Sequence of chain 1.D:
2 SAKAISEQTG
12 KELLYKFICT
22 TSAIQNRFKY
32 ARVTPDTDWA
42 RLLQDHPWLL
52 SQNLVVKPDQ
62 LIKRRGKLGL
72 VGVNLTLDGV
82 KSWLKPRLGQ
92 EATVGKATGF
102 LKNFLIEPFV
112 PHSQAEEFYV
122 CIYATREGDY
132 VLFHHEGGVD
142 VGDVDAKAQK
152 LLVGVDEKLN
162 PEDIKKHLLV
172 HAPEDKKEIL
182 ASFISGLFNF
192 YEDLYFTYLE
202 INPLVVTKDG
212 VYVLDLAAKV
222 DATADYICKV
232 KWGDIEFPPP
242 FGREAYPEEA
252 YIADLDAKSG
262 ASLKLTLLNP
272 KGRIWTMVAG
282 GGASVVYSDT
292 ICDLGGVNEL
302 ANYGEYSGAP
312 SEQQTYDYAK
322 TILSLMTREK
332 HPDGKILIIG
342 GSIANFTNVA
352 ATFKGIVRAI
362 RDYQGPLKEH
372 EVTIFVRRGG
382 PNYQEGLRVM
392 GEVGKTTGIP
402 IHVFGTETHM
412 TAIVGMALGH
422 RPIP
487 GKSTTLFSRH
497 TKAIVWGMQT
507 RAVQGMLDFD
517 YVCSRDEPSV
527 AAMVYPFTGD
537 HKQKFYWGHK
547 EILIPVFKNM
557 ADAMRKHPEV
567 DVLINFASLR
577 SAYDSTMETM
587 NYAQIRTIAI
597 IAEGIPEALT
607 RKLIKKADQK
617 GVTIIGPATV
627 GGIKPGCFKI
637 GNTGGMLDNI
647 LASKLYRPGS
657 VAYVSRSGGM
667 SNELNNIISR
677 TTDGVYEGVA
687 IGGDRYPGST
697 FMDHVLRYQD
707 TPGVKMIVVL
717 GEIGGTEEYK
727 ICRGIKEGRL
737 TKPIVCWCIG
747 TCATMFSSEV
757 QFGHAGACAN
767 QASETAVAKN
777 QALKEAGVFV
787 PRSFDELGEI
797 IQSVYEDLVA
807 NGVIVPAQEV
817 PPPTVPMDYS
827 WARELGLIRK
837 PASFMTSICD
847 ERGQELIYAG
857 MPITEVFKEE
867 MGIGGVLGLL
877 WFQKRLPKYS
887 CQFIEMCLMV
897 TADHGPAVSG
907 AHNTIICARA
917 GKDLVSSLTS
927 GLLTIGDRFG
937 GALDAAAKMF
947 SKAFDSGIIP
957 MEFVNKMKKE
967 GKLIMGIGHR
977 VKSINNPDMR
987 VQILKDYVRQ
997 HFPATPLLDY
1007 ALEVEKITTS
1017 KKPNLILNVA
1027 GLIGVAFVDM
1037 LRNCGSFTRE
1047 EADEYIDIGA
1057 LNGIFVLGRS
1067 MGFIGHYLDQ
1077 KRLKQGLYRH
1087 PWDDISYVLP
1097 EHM

Binding-site contacts:
Ligand atom C4 contacts residue PHE935 of chain 1.C at 3.7 Å (hydrophobic).
Ligand atom C3 contacts residue VAL904 of chain 1.C at 4.3 Å (hydrophobic).
Ligand atom O4 contacts residue ACO1 of chain 1.I at 3.9 Å.
Ligand atom C1 contacts residue ACO1 of chain 1.I at 4.1 Å.
Ligand atom O1 contacts residue ACO1 of chain 1.I at 4.0 Å.
Ligand atom O2 contacts residue ARG986 of chain 1.C at 4.0 Å.
Ligand atom C2 contacts residue HIS900 of chain 1.C at 4.3 Å.
Ligand atom O1 contacts residue ARG986 of chain 1.C at 4.0 Å.
Ligand atom O5 contacts residue VAL904 of chain 1.C at 4.5 Å.
Ligand atom O5 contacts residue HIS900 of chain 1.C at 3.8 Å.
Ligand atom O3 contacts residue ARG1085 of chain 1.D at 4.2 Å.
Ligand atom O4 contacts residue GLY936 of chain 1.C at 4.2 Å.
Ligand atom O5 contacts residue PHE935 of chain 1.C at 3.8 Å.
Ligand atom C1 contacts residue ARG986 of chain 1.C at 4.5 Å.
Ligand atom O3 contacts residue HIS900 of chain 1.C at 3.5 Å (h-bond).
Ligand atom C3 contacts residue HIS900 of chain 1.C at 4.0 Å.
Ligand atom O2 contacts residue HIS900 of chain 1.C at 3.5 Å (h-bond).
Ligand atom C2 contacts residue ACO1 of chain 1.I at 3.7 Å.
Ligand atom O5 contacts residue PHE1061 of chain 1.C at 4.1 Å.
Ligand atom O4 contacts residue PHE1061 of chain 1.C at 4.0 Å.
Ligand atom O1 contacts residue HIS900 of chain 1.C at 3.6 Å.
Ligand atom C4 contacts residue ARG1065 of chain 1.C at 4.0 Å.
Ligand atom O3 contacts residue VAL904 of chain 1.C at 3.3 Å.
Ligand atom O4 contacts residue PHE935 of chain 1.C at 3.5 Å.
Ligand atom C1 contacts residue HIS900 of chain 1.C at 3.7 Å.
Ligand atom O5 contacts residue ARG1065 of chain 1.C at 2.9 Å (salt-bridge).

Sequence of chain 1.C:
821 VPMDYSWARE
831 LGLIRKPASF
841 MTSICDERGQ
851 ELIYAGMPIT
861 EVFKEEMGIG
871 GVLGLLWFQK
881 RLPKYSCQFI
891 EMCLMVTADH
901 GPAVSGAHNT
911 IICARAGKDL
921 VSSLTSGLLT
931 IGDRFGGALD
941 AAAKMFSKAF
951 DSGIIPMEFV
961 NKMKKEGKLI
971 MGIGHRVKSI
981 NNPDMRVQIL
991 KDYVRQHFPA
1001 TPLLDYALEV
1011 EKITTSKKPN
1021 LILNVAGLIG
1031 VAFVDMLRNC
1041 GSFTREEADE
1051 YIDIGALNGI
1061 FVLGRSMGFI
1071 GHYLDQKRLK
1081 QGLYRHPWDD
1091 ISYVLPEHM

This small molecule binds to this protein.
Small molecule (SMILES): O=C([O-])CC(=O)C(=O)O